Sequence of chain 1.I:
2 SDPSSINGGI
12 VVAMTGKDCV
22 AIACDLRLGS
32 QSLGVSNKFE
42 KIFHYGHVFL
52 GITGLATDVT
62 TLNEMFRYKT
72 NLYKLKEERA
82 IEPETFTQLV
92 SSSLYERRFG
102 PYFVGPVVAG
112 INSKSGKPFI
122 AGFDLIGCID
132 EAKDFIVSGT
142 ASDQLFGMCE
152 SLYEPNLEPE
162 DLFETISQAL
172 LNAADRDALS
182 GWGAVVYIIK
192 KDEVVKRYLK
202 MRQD

Sequence of chain 1.H:
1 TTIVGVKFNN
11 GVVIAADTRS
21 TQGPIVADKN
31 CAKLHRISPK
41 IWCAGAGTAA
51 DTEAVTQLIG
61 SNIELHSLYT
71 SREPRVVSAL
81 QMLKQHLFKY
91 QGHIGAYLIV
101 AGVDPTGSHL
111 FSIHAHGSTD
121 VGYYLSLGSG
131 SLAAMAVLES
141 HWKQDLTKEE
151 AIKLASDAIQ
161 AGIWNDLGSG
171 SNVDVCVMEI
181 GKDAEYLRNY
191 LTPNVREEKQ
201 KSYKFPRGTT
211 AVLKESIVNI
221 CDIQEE

The small molecule below binds the protein below.
Small molecule (SMILES): COc1ccc(C[C@H](NC(=O)[C@H](C)NC(=O)C2=CC3=CCC=CC3=C2C)C(=O)N[C@@H](Cc2ccccc2)[C@@H](O)[C@H](C)CO)cc1

Binding-site contacts:
Ligand atom C38 contacts residue ASP125 of chain 1.I at 3.5 Å.
Ligand atom O39 contacts residue ALA49 of chain 1.H at 2.9 Å (h-bond).
Ligand atom C7 contacts residue THR1 of chain 1.H at 2.6 Å.
Ligand atom C3 contacts residue CYS31 of chain 1.H at 3.4 Å (hydrophobic).
Ligand atom C23 contacts residue GLY47 of chain 1.H at 3.6 Å.
Ligand atom C5 contacts residue ALA49 of chain 1.H at 3.7 Å (hydrophobic).
Ligand atom C1 contacts residue GLY45 of chain 1.H at 3.5 Å.
Ligand atom C57 contacts residue LEU126 of chain 1.I at 3.7 Å (hydrophobic).
Ligand atom O21 contacts residue THR1 of chain 1.H at 2.3 Å (h-bond).
Ligand atom C8 contacts residue THR1 of chain 1.H at 2.3 Å.
Ligand atom O49 contacts residue SER20 of chain 1.H at 3.4 Å.
Ligand atom C10 contacts residue THR1 of chain 1.H at 1.5 Å.
Ligand atom C9 contacts residue THR1 of chain 1.H at 1.4 Å.
Ligand atom C12 contacts residue MES1 of chain 1.GA at 3.7 Å.
Ligand atom O21 contacts residue MES1 of chain 1.GA at 2.6 Å (h-bond).
Ligand atom C11 contacts residue ARG19 of chain 1.H at 3.2 Å.
Ligand atom C3 contacts residue ALA49 of chain 1.H at 3.6 Å (hydrophobic).
Ligand atom C12 contacts residue THR1 of chain 1.H at 2.5 Å.
Ligand atom O13 contacts residue THR1 of chain 1.H at 3.7 Å.
Ligand atom C52 contacts residue LEU126 of chain 1.I at 3.7 Å (hydrophobic).
Ligand atom O49 contacts residue THR21 of chain 1.H at 3.1 Å (h-bond).
Ligand atom C4 contacts residue ALA49 of chain 1.H at 3.5 Å (hydrophobic).
Ligand atom N22 contacts residue THR1 of chain 1.H at 3.6 Å.
Ligand atom C2 contacts residue THR52 of chain 1.H at 3.6 Å.
Ligand atom C11 contacts residue GLY168 of chain 1.H at 3.1 Å.
Ligand atom C24 contacts residue GLY47 of chain 1.H at 3.4 Å.
Ligand atom C4 contacts residue CYS31 of chain 1.H at 3.1 Å (hydrophobic).
Ligand atom O61 contacts residue GLN22 of chain 1.H at 3.6 Å (h-bond).
Ligand atom O21 contacts residue GLY47 of chain 1.H at 3.2 Å (h-bond).
Ligand atom C27 contacts residue THR21 of chain 1.H at 3.6 Å.
Ligand atom C11 contacts residue THR1 of chain 1.H at 2.5 Å.
Ligand atom C42 contacts residue GLY47 of chain 1.H at 3.5 Å.
Ligand atom N25 contacts residue THR21 of chain 1.H at 3.1 Å (h-bond).
Ligand atom N22 contacts residue GLY47 of chain 1.H at 3.0 Å (h-bond).
Ligand atom C10 contacts residue GLY168 of chain 1.H at 3.5 Å.
Ligand atom C12 contacts residue SER129 of chain 1.H at 3.7 Å.
Ligand atom N28 contacts residue ASP125 of chain 1.I at 3.5 Å (salt-bridge).
Ligand atom C43 contacts residue THR48 of chain 1.H at 3.5 Å.
Ligand atom O13 contacts residue THR21 of chain 1.H at 3.5 Å (h-bond).
Ligand atom C6 contacts residue THR1 of chain 1.H at 3.7 Å.